Binding-site contacts:
Ligand atom C41 contacts residue GLU332 of chain 2.D at 3.7 Å.
Ligand atom C4 contacts residue ALA167 of chain 2.D at 3.5 Å (hydrophobic).
Ligand atom C17 contacts residue GLU332 of chain 2.D at 3.2 Å.
Ligand atom N42 contacts residue ALA167 of chain 2.D at 3.9 Å.
Ligand atom C41 contacts residue THR224 of chain 2.D at 3.4 Å.
Ligand atom C12 contacts residue ALA167 of chain 2.D at 3.6 Å (hydrophobic).
Ligand atom C9 contacts residue MET305 of chain 2.D at 3.7 Å (hydrophobic).
Ligand atom C18 contacts residue PRO48 of chain 2.C at 4.1 Å (hydrophobic).
Ligand atom C5 contacts residue PRO48 of chain 2.C at 3.9 Å (hydrophobic).
Ligand atom C41 contacts residue IMP1 of chain 2.FA at 3.5 Å.
Ligand atom C10 contacts residue MET311 of chain 2.D at 3.5 Å (hydrophobic).
Ligand atom C11 contacts residue MET311 of chain 2.D at 4.0 Å (hydrophobic).
Ligand atom C2 contacts residue GLU332 of chain 2.D at 3.8 Å.
Ligand atom N3 contacts residue MET305 of chain 2.D at 3.7 Å.
Ligand atom N3 contacts residue GLY306 of chain 2.D at 3.5 Å.
Ligand atom N4 contacts residue GLU332 of chain 2.D at 2.6 Å (salt-bridge).
Ligand atom N42 contacts residue GLU332 of chain 2.D at 3.4 Å (salt-bridge).
Ligand atom C37 contacts residue GLY306 of chain 2.D at 4.1 Å.
Ligand atom C14 contacts residue MET311 of chain 2.D at 3.6 Å (hydrophobic).
Ligand atom N4 contacts residue ALA167 of chain 2.D at 3.5 Å.
Ligand atom N1 contacts residue MET311 of chain 2.D at 4.0 Å.
Ligand atom C40 contacts residue IMP1 of chain 2.FA at 3.2 Å.
Ligand atom C11 contacts residue GLY306 of chain 2.D at 3.9 Å.
Ligand atom C5 contacts residue SER357 of chain 2.C at 3.9 Å.
Ligand atom C25 contacts residue PRO48 of chain 2.C at 4.0 Å (hydrophobic).
Ligand atom C3 contacts residue MET311 of chain 2.D at 3.7 Å (hydrophobic).
Ligand atom C39 contacts residue IMP1 of chain 2.FA at 3.8 Å.
Ligand atom C6 contacts residue GLY306 of chain 2.D at 3.6 Å.
Ligand atom C11 contacts residue MET305 of chain 2.D at 3.8 Å (hydrophobic).
Ligand atom C1 contacts residue MET311 of chain 2.D at 3.3 Å (hydrophobic).
Ligand atom C40 contacts residue ALA167 of chain 2.D at 4.0 Å (hydrophobic).
Ligand atom C27 contacts residue LEU47 of chain 2.C at 4.0 Å (hydrophobic).
Ligand atom C41 contacts residue ALA167 of chain 2.D at 3.7 Å (hydrophobic).
Ligand atom C5 contacts residue TYR361 of chain 2.C at 4.0 Å (hydrophobic).
Ligand atom C41 contacts residue TYR361 of chain 2.C at 4.1 Å (hydrophobic).
Ligand atom C2 contacts residue TYR361 of chain 2.C at 3.7 Å (hydrophobic).
Ligand atom C25 contacts residue GLY360 of chain 2.C at 3.6 Å.
Ligand atom C4 contacts residue GLU332 of chain 2.D at 3.7 Å.
Ligand atom C9 contacts residue MET311 of chain 2.D at 4.0 Å (hydrophobic).
Ligand atom C13 contacts residue GLU332 of chain 2.D at 3.4 Å.

This small molecule binds to this protein.
Small molecule (SMILES): O=C(Cn1c(-c2ccccn2)nc2ccccc21)Nc1ccc2ccccc2c1

Sequence of chain 2.D:
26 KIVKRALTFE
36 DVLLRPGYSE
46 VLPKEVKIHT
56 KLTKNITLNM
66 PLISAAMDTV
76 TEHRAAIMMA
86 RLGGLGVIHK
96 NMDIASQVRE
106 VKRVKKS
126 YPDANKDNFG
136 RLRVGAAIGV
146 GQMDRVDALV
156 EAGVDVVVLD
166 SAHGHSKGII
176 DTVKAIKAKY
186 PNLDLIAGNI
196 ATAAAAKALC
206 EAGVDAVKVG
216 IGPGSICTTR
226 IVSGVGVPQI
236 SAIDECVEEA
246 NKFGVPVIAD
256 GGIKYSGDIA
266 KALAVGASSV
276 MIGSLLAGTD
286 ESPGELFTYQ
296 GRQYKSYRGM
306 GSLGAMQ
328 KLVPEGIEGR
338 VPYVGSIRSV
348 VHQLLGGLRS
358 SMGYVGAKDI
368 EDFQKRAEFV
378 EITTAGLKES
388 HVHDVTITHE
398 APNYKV

Sequence of chain 2.C:
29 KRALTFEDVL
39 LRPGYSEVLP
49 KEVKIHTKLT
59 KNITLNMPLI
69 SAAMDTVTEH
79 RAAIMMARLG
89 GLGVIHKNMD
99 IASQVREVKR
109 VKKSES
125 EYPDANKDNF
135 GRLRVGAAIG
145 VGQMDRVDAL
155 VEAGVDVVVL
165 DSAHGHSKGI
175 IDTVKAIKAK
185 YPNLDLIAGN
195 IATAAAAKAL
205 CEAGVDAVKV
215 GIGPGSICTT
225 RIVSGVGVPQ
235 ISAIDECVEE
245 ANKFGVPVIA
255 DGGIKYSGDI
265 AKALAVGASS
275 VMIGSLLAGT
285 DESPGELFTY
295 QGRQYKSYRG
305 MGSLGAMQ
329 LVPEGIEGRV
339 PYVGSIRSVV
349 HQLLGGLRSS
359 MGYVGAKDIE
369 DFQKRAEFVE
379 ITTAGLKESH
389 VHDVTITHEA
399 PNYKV